Sequence of chain 1.A:
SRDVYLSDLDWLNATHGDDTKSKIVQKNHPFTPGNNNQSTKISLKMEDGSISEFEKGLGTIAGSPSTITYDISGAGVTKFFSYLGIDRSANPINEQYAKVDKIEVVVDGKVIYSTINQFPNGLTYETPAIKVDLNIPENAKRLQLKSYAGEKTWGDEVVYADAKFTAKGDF

A protein and the small-molecule ligand that binds it are described below.
Small molecule (SMILES): C[C@@H]1O[C@@H](O[C@@H]2[C@@H](O[C@H]3O[C@H](CO)[C@H](O)[C@H](O)[C@H]3O)[C@@H](O)[C@@H](CO)O[C@H]2O)[C@@H](O)[C@H](O)[C@@H]1O

Binding-site contacts:
Ligand atom C4 contacts residue TYR104 of chain 1.A at 3.5 Å (hydrophobic).
Ligand atom C6 contacts residue ASP25 of chain 1.A at 4.0 Å.
Ligand atom C6 contacts residue THR160 of chain 1.A at 3.3 Å.
Ligand atom C6 contacts residue ILE68 of chain 1.A at 3.8 Å (hydrophobic).
Ligand atom C3 contacts residue ASP25 of chain 1.A at 3.4 Å.
Ligand atom C2 contacts residue ASP25 of chain 1.A at 3.7 Å.
Ligand atom O2 contacts residue ASP25 of chain 1.A at 2.7 Å (salt-bridge).
Ligand atom O5 contacts residue TRP161 of chain 1.A at 3.3 Å.
Ligand atom O3 contacts residue LYS30 of chain 1.A at 2.9 Å (salt-bridge).
Ligand atom C5 contacts residue TRP161 of chain 1.A at 3.6 Å (hydrophobic).
Ligand atom C5 contacts residue GLY162 of chain 1.A at 3.9 Å.
Ligand atom C6 contacts residue GLY162 of chain 1.A at 4.0 Å.
Ligand atom O4 contacts residue LYS30 of chain 1.A at 3.0 Å (salt-bridge).
Ligand atom C3 contacts residue THR39 of chain 1.A at 3.8 Å.
Ligand atom C4 contacts residue LYS30 of chain 1.A at 4.0 Å.
Ligand atom O6 contacts residue TRP161 of chain 1.A at 3.6 Å.
Ligand atom C4 contacts residue ILE68 of chain 1.A at 4.1 Å (hydrophobic).
Ligand atom O4 contacts residue TYR104 of chain 1.A at 2.9 Å (h-bond).
Ligand atom C3 contacts residue THR27 of chain 1.A at 3.6 Å.
Ligand atom C3 contacts residue LYS30 of chain 1.A at 3.7 Å.
Ligand atom C4 contacts residue GLU164 of chain 1.A at 3.4 Å.
Ligand atom C5 contacts residue ASP25 of chain 1.A at 4.1 Å.
Ligand atom C6 contacts residue TYR104 of chain 1.A at 3.3 Å (hydrophobic).
Ligand atom C4 contacts residue TRP161 of chain 1.A at 3.8 Å (hydrophobic).
Ligand atom O4 contacts residue ILE68 of chain 1.A at 3.7 Å.
Ligand atom O3 contacts residue GLU164 of chain 1.A at 3.2 Å (salt-bridge).
Ligand atom O3 contacts residue THR39 of chain 1.A at 3.0 Å (h-bond).
Ligand atom C4 contacts residue THR27 of chain 1.A at 3.8 Å.
Ligand atom C6 contacts residue TRP161 of chain 1.A at 3.8 Å (hydrophobic).
Ligand atom O3 contacts residue ASP25 of chain 1.A at 2.5 Å (salt-bridge).
Ligand atom O3 contacts residue THR27 of chain 1.A at 2.8 Å (h-bond).
Ligand atom O4 contacts residue GLY162 of chain 1.A at 3.2 Å (h-bond).
Ligand atom O5 contacts residue GLY162 of chain 1.A at 3.1 Å (h-bond).
Ligand atom C1 contacts residue GLY162 of chain 1.A at 3.9 Å.
Ligand atom C2 contacts residue LYS30 of chain 1.A at 3.7 Å.
Ligand atom O4 contacts residue GLU164 of chain 1.A at 2.8 Å (salt-bridge).
Ligand atom C4 contacts residue THR39 of chain 1.A at 3.8 Å.
Ligand atom C3 contacts residue GLU164 of chain 1.A at 3.9 Å.
Ligand atom O6 contacts residue THR160 of chain 1.A at 2.7 Å (h-bond).
Ligand atom C5 contacts residue TYR104 of chain 1.A at 4.0 Å (hydrophobic).